Binding-site contacts:
Ligand atom C5 contacts residue GLY27 of chain 1.A at 3.4 Å.
Ligand atom N1 contacts residue GLY27 of chain 2.A at 3.9 Å.
Ligand atom C12 contacts residue PRO81 of chain 1.A at 3.6 Å (hydrophobic).
Ligand atom C5 contacts residue LLG1 of chain 2.B at 1.5 Å.
Ligand atom C6 contacts residue VAL84 of chain 1.A at 3.9 Å (hydrophobic).
Ligand atom C5 contacts residue ASP25 of chain 1.A at 3.4 Å.
Ligand atom C10 contacts residue LLG1 of chain 1.C at 3.9 Å.
Ligand atom C13 contacts residue VAL82 of chain 1.A at 3.9 Å (hydrophobic).
Ligand atom C7 contacts residue ASP25 of chain 1.A at 3.9 Å.
Ligand atom C5 contacts residue ASP25 of chain 2.A at 3.5 Å.
Ligand atom C12 contacts residue LLG1 of chain 1.C at 3.5 Å.
Ligand atom C11 contacts residue LLG1 of chain 2.C at 3.8 Å.
Ligand atom C14 contacts residue LLG1 of chain 1.C at 3.6 Å.
Ligand atom N1 contacts residue GLY27 of chain 1.A at 3.9 Å.
Ligand atom C18 contacts residue LLG1 of chain 1.C at 3.6 Å.
Ligand atom C11 contacts residue PRO81 of chain 1.A at 4.0 Å (hydrophobic).
Ligand atom C4 contacts residue LLG1 of chain 2.B at 1.5 Å.
Ligand atom O8 contacts residue LLG1 of chain 1.C at 3.8 Å.
Ligand atom C10 contacts residue LLG1 of chain 2.C at 3.6 Å.
Ligand atom N1 contacts residue ASP25 of chain 2.A at 2.8 Å (salt-bridge).
Ligand atom C16 contacts residue VAL82 of chain 1.A at 3.6 Å (hydrophobic).
Ligand atom C11 contacts residue LLG1 of chain 1.C at 3.8 Å.
Ligand atom O6 contacts residue LLG1 of chain 2.B at 2.3 Å.
Ligand atom C13 contacts residue LLG1 of chain 1.C at 3.5 Å.
Ligand atom C14 contacts residue VAL82 of chain 1.A at 3.3 Å (hydrophobic).
Ligand atom C18 contacts residue PRO81 of chain 1.A at 3.9 Å (hydrophobic).
Ligand atom O6 contacts residue ASP25 of chain 1.A at 3.2 Å (salt-bridge).
Ligand atom C10 contacts residue ILE50 of chain 2.A at 3.8 Å (hydrophobic).
Ligand atom O8 contacts residue LLG1 of chain 2.B at 3.9 Å.
Ligand atom N1 contacts residue ASP25 of chain 1.A at 2.8 Å (salt-bridge).
Ligand atom C15 contacts residue VAL82 of chain 1.A at 3.0 Å (hydrophobic).
Ligand atom C4 contacts residue ASP25 of chain 1.A at 3.9 Å.
Ligand atom C11 contacts residue ILE50 of chain 2.A at 3.8 Å (hydrophobic).
Ligand atom C18 contacts residue THR80 of chain 1.A at 3.8 Å.
Ligand atom C6 contacts residue VAL82 of chain 1.A at 3.3 Å (hydrophobic).
Ligand atom C7 contacts residue LLG1 of chain 2.B at 3.5 Å.
Ligand atom C17 contacts residue THR80 of chain 1.A at 3.6 Å.
Ligand atom N1 contacts residue LLG1 of chain 2.B at 0.0 Å (h-bond).
Ligand atom C5 contacts residue ALA28 of chain 1.A at 4.0 Å (hydrophobic).
Ligand atom C9 contacts residue VAL82 of chain 1.A at 3.6 Å (hydrophobic).

A protein and the small-molecule ligand that binds it are described below.
Small molecule (SMILES): NCCOC(=O)Cc1cccc2ccccc12

Sequence of chain 1.A:
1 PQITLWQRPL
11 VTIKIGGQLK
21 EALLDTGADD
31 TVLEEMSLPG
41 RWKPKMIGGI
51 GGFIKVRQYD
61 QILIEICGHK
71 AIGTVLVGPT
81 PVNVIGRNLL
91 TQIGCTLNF

Sequence of chain 2.A:
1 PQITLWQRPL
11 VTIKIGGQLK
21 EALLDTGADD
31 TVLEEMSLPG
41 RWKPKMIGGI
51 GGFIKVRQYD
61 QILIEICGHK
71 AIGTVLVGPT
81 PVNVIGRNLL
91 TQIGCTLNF